This protein binds this small molecule.
Small molecule (SMILES): COc1ccc(CCc2cc(Nc3ccnc(NCc4cc(C)no4)n3)[nH]n2)cc1OC

Binding-site contacts:
Ligand atom C13 contacts residue LEU174 of chain 1.A at 3.6 Å (hydrophobic).
Ligand atom N5 contacts residue LEU174 of chain 1.A at 3.9 Å.
Ligand atom C contacts residue LEU174 of chain 1.A at 3.9 Å (hydrophobic).
Ligand atom N5 contacts residue ALA108 of chain 1.A at 3.9 Å.
Ligand atom N5 contacts residue GLU106 of chain 1.A at 2.8 Å (salt-bridge).
Ligand atom N2 contacts residue LEU28 of chain 1.A at 3.5 Å (h-bond).
Ligand atom C12 contacts residue ALA56 of chain 1.A at 3.8 Å (hydrophobic).
Ligand atom O2 contacts residue ASP185 of chain 1.A at 4.0 Å.
Ligand atom C10 contacts residue LEU174 of chain 1.A at 3.7 Å (hydrophobic).
Ligand atom O2 contacts residue GLU75 of chain 1.A at 3.2 Å (salt-bridge).
Ligand atom C7 contacts residue GLY111 of chain 1.A at 3.6 Å.
Ligand atom N6 contacts residue GLU106 of chain 1.A at 3.4 Å (salt-bridge).
Ligand atom N4 contacts residue LEU174 of chain 1.A at 3.9 Å.
Ligand atom C6 contacts residue GLY111 of chain 1.A at 3.7 Å.
Ligand atom C9 contacts residue ALA108 of chain 1.A at 3.8 Å (hydrophobic).
Ligand atom C11 contacts residue LEU174 of chain 1.A at 3.8 Å (hydrophobic).
Ligand atom C8 contacts residue LEU174 of chain 1.A at 4.0 Å (hydrophobic).
Ligand atom N1 contacts residue LEU28 of chain 1.A at 3.2 Å (h-bond).
Ligand atom C7 contacts residue ALA108 of chain 1.A at 3.2 Å (hydrophobic).
Ligand atom C11 contacts residue ALA56 of chain 1.A at 3.5 Å (hydrophobic).
Ligand atom C5 contacts residue LEU28 of chain 1.A at 3.6 Å (hydrophobic).
Ligand atom N6 contacts residue LEU174 of chain 1.A at 4.0 Å.
Ligand atom N4 contacts residue ALA108 of chain 1.A at 2.8 Å (h-bond).
Ligand atom C11 contacts residue GLU106 of chain 1.A at 4.0 Å.
Ligand atom C18 contacts residue ASP185 of chain 1.A at 4.0 Å.
Ligand atom N6 contacts residue TYR107 of chain 1.A at 3.5 Å.
Ligand atom N6 contacts residue ALA108 of chain 1.A at 2.9 Å (h-bond).
Ligand atom N4 contacts residue TYR107 of chain 1.A at 3.9 Å.
Ligand atom O1 contacts residue ASP185 of chain 1.A at 3.7 Å.
Ligand atom C contacts residue ARG171 of chain 1.A at 3.7 Å.
Ligand atom C9 contacts residue LEU174 of chain 1.A at 3.8 Å (hydrophobic).
Ligand atom C12 contacts residue VAL105 of chain 1.A at 3.7 Å (hydrophobic).
Ligand atom N5 contacts residue ALA56 of chain 1.A at 3.5 Å.
Ligand atom N5 contacts residue TYR107 of chain 1.A at 3.9 Å.
Ligand atom N3 contacts residue LEU28 of chain 1.A at 3.9 Å.
Ligand atom C20 contacts residue ASP185 of chain 1.A at 3.4 Å.
Ligand atom C8 contacts residue ALA108 of chain 1.A at 3.4 Å (hydrophobic).
Ligand atom C21 contacts residue GLU75 of chain 1.A at 3.1 Å.
Ligand atom C2 contacts residue LEU174 of chain 1.A at 3.9 Å (hydrophobic).
Ligand atom C15 contacts residue ILE89 of chain 1.A at 3.8 Å (hydrophobic).

Sequence of chain 1.A:
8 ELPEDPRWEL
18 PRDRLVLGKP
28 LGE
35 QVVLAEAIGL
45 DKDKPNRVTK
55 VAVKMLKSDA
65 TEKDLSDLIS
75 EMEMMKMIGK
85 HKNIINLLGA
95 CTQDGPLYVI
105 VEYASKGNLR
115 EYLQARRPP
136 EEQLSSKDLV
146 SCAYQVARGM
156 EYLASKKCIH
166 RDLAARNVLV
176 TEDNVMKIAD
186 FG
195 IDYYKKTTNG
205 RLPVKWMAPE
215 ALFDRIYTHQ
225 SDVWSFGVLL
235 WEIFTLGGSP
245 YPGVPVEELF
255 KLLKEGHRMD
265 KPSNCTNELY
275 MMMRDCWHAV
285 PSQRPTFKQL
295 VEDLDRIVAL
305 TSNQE